Binding-site contacts:
Ligand atom C27 contacts residue ASN30 of chain 1.A at 3.3 Å.
Ligand atom C34 contacts residue VAL82 of chain 1.B at 3.3 Å (hydrophobic).
Ligand atom O18 contacts residue ASP25 of chain 1.B at 2.5 Å (salt-bridge).
Ligand atom O26 contacts residue ASP29 of chain 1.A at 3.1 Å (salt-bridge).
Ligand atom C4 contacts residue ALA28 of chain 1.B at 3.5 Å (hydrophobic).
Ligand atom C3 contacts residue ALA28 of chain 1.B at 3.3 Å (hydrophobic).
Ligand atom O10 contacts residue GLY49 of chain 1.B at 3.2 Å.
Ligand atom C36 contacts residue GLY49 of chain 1.A at 3.4 Å.
Ligand atom C3 contacts residue ILE50 of chain 1.A at 3.6 Å (hydrophobic).
Ligand atom C16 contacts residue ASP25 of chain 1.B at 3.1 Å.
Ligand atom C32 contacts residue ASP25 of chain 1.B at 3.2 Å.
Ligand atom O26 contacts residue ASN30 of chain 1.A at 3.3 Å (h-bond).
Ligand atom C29 contacts residue GLY27 of chain 1.A at 3.7 Å.
Ligand atom O9 contacts residue ILE50 of chain 1.A at 2.8 Å.
Ligand atom C6 contacts residue GLY48 of chain 1.B at 3.6 Å.
Ligand atom C30 contacts residue GLY48 of chain 1.A at 3.0 Å.
Ligand atom O10 contacts residue ILE50 of chain 1.A at 3.4 Å.
Ligand atom C33 contacts residue GLY27 of chain 1.A at 3.6 Å.
Ligand atom C27 contacts residue ASP29 of chain 1.A at 3.5 Å.
Ligand atom O18 contacts residue GLY27 of chain 1.A at 3.4 Å.
Ligand atom O23 contacts residue ALA28 of chain 1.A at 3.7 Å.
Ligand atom F40 contacts residue GLY48 of chain 1.A at 2.9 Å.
Ligand atom C3 contacts residue ASN30 of chain 1.B at 3.4 Å.
Ligand atom F39 contacts residue GLY48 of chain 1.A at 2.1 Å.
Ligand atom N20 contacts residue GLY27 of chain 1.A at 3.0 Å (h-bond).
Ligand atom C17 contacts residue ASP25 of chain 1.A at 3.6 Å.
Ligand atom C4 contacts residue ILE50 of chain 1.A at 2.8 Å (hydrophobic).
Ligand atom C12 contacts residue GLY27 of chain 1.B at 3.6 Å.
Ligand atom N1 contacts residue ASN30 of chain 1.B at 2.9 Å (h-bond).
Ligand atom C5 contacts residue ILE50 of chain 1.A at 2.8 Å (hydrophobic).
Ligand atom C31 contacts residue GLY48 of chain 1.A at 3.4 Å.
Ligand atom C17 contacts residue ASP25 of chain 1.B at 3.3 Å.
Ligand atom C3 contacts residue ILE32 of chain 1.B at 3.4 Å (hydrophobic).
Ligand atom O28 contacts residue ASP29 of chain 1.A at 2.9 Å (salt-bridge).
Ligand atom C33 contacts residue VAL82 of chain 1.B at 3.5 Å (hydrophobic).
Ligand atom O18 contacts residue ASP25 of chain 1.A at 3.0 Å (salt-bridge).
Ligand atom C2 contacts residue ASN30 of chain 1.B at 3.6 Å.
Ligand atom C15 contacts residue VAL82 of chain 1.A at 3.7 Å (hydrophobic).
Ligand atom O10 contacts residue GLY48 of chain 1.B at 3.6 Å (h-bond).
Ligand atom S8 contacts residue ILE50 of chain 1.A at 3.2 Å.

Sequence of chain 1.A:
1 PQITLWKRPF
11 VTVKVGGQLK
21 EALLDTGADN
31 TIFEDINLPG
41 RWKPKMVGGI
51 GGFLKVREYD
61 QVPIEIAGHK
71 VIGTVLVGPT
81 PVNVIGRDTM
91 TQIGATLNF

A protein and the small-molecule ligand that binds it are described below.
Small molecule (SMILES): CC(C)CN(C[C@@H](O)[C@H](Cc1ccccc1)NC(=O)O[C@H]1CO[C@H]2OCC(F)(F)[C@H]21)S(=O)(=O)c1ccc(N)cc1

Sequence of chain 1.B:
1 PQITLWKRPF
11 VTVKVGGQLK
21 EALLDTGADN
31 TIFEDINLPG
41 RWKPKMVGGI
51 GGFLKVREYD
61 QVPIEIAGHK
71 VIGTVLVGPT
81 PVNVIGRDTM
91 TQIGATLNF